This protein binds this small molecule.
Small molecule (SMILES): C=CC(C)(C)OC[C@H]1O[C@H](O[C@@H]2C3=C([C@H](C)COC(C)=O)C[C@H](O)[C@]3(C)/C=C3/[C@@H](COC)CC[C@H]3[C@@H](C)[C@H]2O)[C@H](O)[C@@H](OC(C)=O)[C@@H]1O

Binding-site contacts:
Ligand atom C20 contacts residue LYS123 of chain 1.A at 3.8 Å.
Ligand atom C27 contacts residue LYS123 of chain 1.A at 3.8 Å.
Ligand atom C38 contacts residue PHE120 of chain 1.A at 3.7 Å (hydrophobic).
Ligand atom O32 contacts residue LYS123 of chain 1.A at 2.7 Å (salt-bridge).
Ligand atom O13 contacts residue LYS52 of chain 1.A at 3.0 Å (salt-bridge).
Ligand atom C36 contacts residue LEU219 of chain 1.A at 4.0 Å (hydrophobic).
Ligand atom C36 contacts residue LYS215 of chain 1.A at 3.5 Å.
Ligand atom O24 contacts residue LEU219 of chain 1.A at 3.8 Å.
Ligand atom C38 contacts residue LYS123 of chain 1.A at 3.4 Å.
Ligand atom O16 contacts residue ASP216 of chain 1.A at 2.6 Å (salt-bridge).
Ligand atom C27 contacts residue PHE120 of chain 1.A at 3.6 Å (hydrophobic).
Ligand atom C31 contacts residue LEU219 of chain 1.A at 3.7 Å (hydrophobic).
Ligand atom C23 contacts residue ASN45 of chain 1.A at 4.0 Å.
Ligand atom C9 contacts residue ASP216 of chain 1.A at 3.5 Å.
Ligand atom C23 contacts residue ILE169 of chain 1.A at 3.8 Å (hydrophobic).
Ligand atom C17 contacts residue ASP216 of chain 1.A at 4.0 Å.
Ligand atom O37 contacts residue LEU219 of chain 1.A at 4.0 Å.
Ligand atom C26 contacts residue LYS123 of chain 1.A at 3.8 Å.
Ligand atom O16 contacts residue PRO168 of chain 1.A at 3.6 Å.
Ligand atom C18 contacts residue ASP216 of chain 1.A at 3.9 Å.
Ligand atom C7 contacts residue SER48 of chain 1.A at 3.9 Å.
Ligand atom O43 contacts residue LYS215 of chain 1.A at 3.9 Å.
Ligand atom C47 contacts residue LEU46 of chain 1.A at 4.0 Å (hydrophobic).
Ligand atom O13 contacts residue VAL49 of chain 1.A at 3.8 Å.
Ligand atom C36 contacts residue ASP216 of chain 1.A at 3.9 Å.
Ligand atom O8 contacts residue ASP216 of chain 1.A at 3.8 Å.
Ligand atom C21 contacts residue ASP216 of chain 1.A at 4.0 Å.
Ligand atom C25 contacts residue ILE220 of chain 1.A at 3.8 Å (hydrophobic).
Ligand atom C47 contacts residue VAL49 of chain 1.A at 3.9 Å (hydrophobic).
Ligand atom C23 contacts residue PHE120 of chain 1.A at 3.6 Å (hydrophobic).
Ligand atom C7 contacts residue VAL49 of chain 1.A at 3.9 Å (hydrophobic).
Ligand atom C25 contacts residue PRO168 of chain 1.A at 3.5 Å (hydrophobic).
Ligand atom C11 contacts residue ASP216 of chain 1.A at 3.6 Å.
Ligand atom O29 contacts residue ASP216 of chain 1.A at 2.8 Å (salt-bridge).
Ligand atom C7 contacts residue ASN45 of chain 1.A at 3.8 Å.
Ligand atom O43 contacts residue ASP216 of chain 1.A at 3.7 Å.
Ligand atom O24 contacts residue ASP216 of chain 1.A at 3.5 Å.
Ligand atom C6 contacts residue LYS52 of chain 1.A at 3.9 Å.
Ligand atom O22 contacts residue ASN45 of chain 1.A at 3.3 Å (h-bond).
Ligand atom C14 contacts residue ASN45 of chain 1.A at 3.4 Å.

Sequence of chain 1.A:
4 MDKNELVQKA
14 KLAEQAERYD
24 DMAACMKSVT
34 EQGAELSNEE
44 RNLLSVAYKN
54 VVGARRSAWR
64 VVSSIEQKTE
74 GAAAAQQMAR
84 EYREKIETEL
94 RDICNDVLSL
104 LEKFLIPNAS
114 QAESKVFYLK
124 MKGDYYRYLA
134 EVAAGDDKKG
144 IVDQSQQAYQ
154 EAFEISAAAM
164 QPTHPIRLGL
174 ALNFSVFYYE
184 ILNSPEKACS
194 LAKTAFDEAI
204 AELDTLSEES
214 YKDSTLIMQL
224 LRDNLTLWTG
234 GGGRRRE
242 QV